The protein below binds the small molecule below.
Small molecule (SMILES): Cc1noc(C)c1-c1cc(O)cc([C@@H](O)c2cccnc2)c1

Sequence of chain 1.A:
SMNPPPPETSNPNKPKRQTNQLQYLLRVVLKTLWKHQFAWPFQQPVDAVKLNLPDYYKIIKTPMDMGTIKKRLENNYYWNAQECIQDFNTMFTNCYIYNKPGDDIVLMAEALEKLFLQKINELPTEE

Binding-site contacts:
Ligand atom C16 contacts residue TRP40 of chain 1.A at 3.8 Å (hydrophobic).
Ligand atom O1 contacts residue TYR98 of chain 1.A at 4.2 Å.
Ligand atom C4 contacts residue LEU53 of chain 1.A at 3.6 Å (hydrophobic).
Ligand atom O3 contacts residue LEU51 of chain 1.A at 3.8 Å.
Ligand atom C17 contacts residue PRO41 of chain 1.A at 3.9 Å (hydrophobic).
Ligand atom O2 contacts residue PRO41 of chain 1.A at 3.3 Å (h-bond).
Ligand atom C7 contacts residue ILE105 of chain 1.A at 4.0 Å (hydrophobic).
Ligand atom C3 contacts residue ILE105 of chain 1.A at 3.8 Å (hydrophobic).
Ligand atom C5 contacts residue ILE105 of chain 1.A at 4.0 Å (hydrophobic).
Ligand atom C17 contacts residue ILE105 of chain 1.A at 4.0 Å (hydrophobic).
Ligand atom C6 contacts residue ILE105 of chain 1.A at 4.1 Å (hydrophobic).
Ligand atom C1 contacts residue ASN99 of chain 1.A at 3.9 Å.
Ligand atom N1 contacts residue ASN99 of chain 1.A at 3.6 Å (h-bond).
Ligand atom C15 contacts residue ASP104 of chain 1.A at 4.0 Å.
Ligand atom C11 contacts residue LEU51 of chain 1.A at 3.9 Å (hydrophobic).
Ligand atom C15 contacts residue ILE105 of chain 1.A at 4.2 Å (hydrophobic).
Ligand atom O1 contacts residue TYR56 of chain 1.A at 3.9 Å.
Ligand atom C5 contacts residue PRO41 of chain 1.A at 3.7 Å (hydrophobic).
Ligand atom C8 contacts residue LEU51 of chain 1.A at 4.1 Å (hydrophobic).
Ligand atom O2 contacts residue GLN44 of chain 1.A at 4.0 Å.
Ligand atom C9 contacts residue LEU51 of chain 1.A at 3.8 Å (hydrophobic).
Ligand atom C4 contacts residue ASN99 of chain 1.A at 3.6 Å.
Ligand atom C4 contacts residue TYR98 of chain 1.A at 4.0 Å (hydrophobic).
Ligand atom O1 contacts residue ASN99 of chain 1.A at 3.1 Å (h-bond).
Ligand atom C5 contacts residue VAL46 of chain 1.A at 4.2 Å (hydrophobic).
Ligand atom C15 contacts residue MET108 of chain 1.A at 3.7 Å (hydrophobic).
Ligand atom C10 contacts residue PRO41 of chain 1.A at 3.7 Å (hydrophobic).
Ligand atom N2 contacts residue ASP104 of chain 1.A at 4.1 Å.
Ligand atom C17 contacts residue TRP40 of chain 1.A at 3.6 Å (hydrophobic).
Ligand atom C9 contacts residue PRO41 of chain 1.A at 4.1 Å (hydrophobic).
Ligand atom C11 contacts residue PRO41 of chain 1.A at 3.6 Å (hydrophobic).
Ligand atom C10 contacts residue LEU51 of chain 1.A at 3.7 Å (hydrophobic).
Ligand atom N1 contacts residue CYS95 of chain 1.A at 4.1 Å.
Ligand atom C16 contacts residue PRO41 of chain 1.A at 3.9 Å (hydrophobic).
Ligand atom C2 contacts residue ILE105 of chain 1.A at 3.9 Å (hydrophobic).
Ligand atom C3 contacts residue VAL46 of chain 1.A at 3.9 Å (hydrophobic).
Ligand atom C16 contacts residue ILE105 of chain 1.A at 4.0 Å (hydrophobic).
Ligand atom C16 contacts residue MET108 of chain 1.A at 3.6 Å (hydrophobic).
Ligand atom C5 contacts residue PHE42 of chain 1.A at 3.6 Å (hydrophobic).
Ligand atom N2 contacts residue ILE105 of chain 1.A at 4.1 Å.